This small molecule binds to this protein.
Small molecule (SMILES): O=C(O)[C@H](O)[C@@H](O)[C@H](O)[C@H](O)CO

Sequence of chain 1.C:
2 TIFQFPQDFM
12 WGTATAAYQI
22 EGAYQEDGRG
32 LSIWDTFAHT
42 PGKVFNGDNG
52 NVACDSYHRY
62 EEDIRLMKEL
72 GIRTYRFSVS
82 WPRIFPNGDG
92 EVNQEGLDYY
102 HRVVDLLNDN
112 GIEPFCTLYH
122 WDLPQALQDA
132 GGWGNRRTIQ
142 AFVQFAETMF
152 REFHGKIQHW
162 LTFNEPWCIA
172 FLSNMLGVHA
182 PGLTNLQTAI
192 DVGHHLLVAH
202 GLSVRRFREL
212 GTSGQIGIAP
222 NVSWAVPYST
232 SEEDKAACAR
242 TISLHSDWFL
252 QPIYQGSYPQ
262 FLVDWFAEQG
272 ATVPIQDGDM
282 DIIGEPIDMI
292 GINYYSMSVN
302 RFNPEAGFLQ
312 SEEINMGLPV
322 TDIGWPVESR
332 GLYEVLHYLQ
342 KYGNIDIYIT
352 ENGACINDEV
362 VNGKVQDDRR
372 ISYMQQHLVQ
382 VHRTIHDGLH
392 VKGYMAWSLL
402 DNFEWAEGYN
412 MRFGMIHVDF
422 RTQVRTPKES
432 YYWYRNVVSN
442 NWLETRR

Binding-site contacts:
Ligand atom O6 contacts residue GLU405 of chain 1.C at 3.5 Å (salt-bridge).
Ligand atom C1 contacts residue GLU166 of chain 1.C at 3.1 Å.
Ligand atom O1A contacts residue GLU166 of chain 1.C at 2.2 Å (salt-bridge).
Ligand atom O4 contacts residue TRP406 of chain 1.C at 3.1 Å.
Ligand atom C1 contacts residue GLU352 of chain 1.C at 2.8 Å.
Ligand atom O1A contacts residue ASN165 of chain 1.C at 3.3 Å (h-bond).
Ligand atom C4 contacts residue GLU405 of chain 1.C at 3.7 Å.
Ligand atom C3 contacts residue GLN20 of chain 1.C at 3.8 Å.
Ligand atom C6 contacts residue PHE414 of chain 1.C at 3.5 Å (hydrophobic).
Ligand atom O3 contacts residue GLN20 of chain 1.C at 2.4 Å (h-bond).
Ligand atom C5 contacts residue TRP398 of chain 1.C at 3.4 Å (hydrophobic).
Ligand atom O2 contacts residue GLU352 of chain 1.C at 3.1 Å (salt-bridge).
Ligand atom O3 contacts residue TRP406 of chain 1.C at 2.7 Å (h-bond).
Ligand atom O2 contacts residue HIS121 of chain 1.C at 2.6 Å.
Ligand atom O4 contacts residue GLU405 of chain 1.C at 2.6 Å (salt-bridge).
Ligand atom O6 contacts residue TRP326 of chain 1.C at 3.0 Å.
Ligand atom O5 contacts residue TYR296 of chain 1.C at 2.5 Å (h-bond).
Ligand atom O2 contacts residue TRP398 of chain 1.C at 4.0 Å.
Ligand atom C3 contacts residue TRP398 of chain 1.C at 3.5 Å (hydrophobic).
Ligand atom C2 contacts residue HIS121 of chain 1.C at 3.7 Å.
Ligand atom C2 contacts residue TRP122 of chain 1.C at 3.8 Å (hydrophobic).
Ligand atom O3 contacts residue TRP398 of chain 1.C at 3.2 Å.
Ligand atom C2 contacts residue TRP406 of chain 1.C at 3.7 Å (hydrophobic).
Ligand atom C1 contacts residue ASN165 of chain 1.C at 3.9 Å.
Ligand atom O1B contacts residue GLU166 of chain 1.C at 2.9 Å (salt-bridge).
Ligand atom C3 contacts residue TRP406 of chain 1.C at 3.5 Å (hydrophobic).
Ligand atom O1B contacts residue GLU352 of chain 1.C at 2.9 Å (salt-bridge).
Ligand atom O5 contacts residue GLU352 of chain 1.C at 3.1 Å (salt-bridge).
Ligand atom C6 contacts residue GLU405 of chain 1.C at 3.2 Å.
Ligand atom O2 contacts residue GLN20 of chain 1.C at 4.0 Å.
Ligand atom O2 contacts residue ASN165 of chain 1.C at 3.5 Å (h-bond).
Ligand atom O1A contacts residue TRP122 of chain 1.C at 3.1 Å.
Ligand atom C6 contacts residue TRP398 of chain 1.C at 3.9 Å (hydrophobic).
Ligand atom O4 contacts residue GLN20 of chain 1.C at 3.7 Å.
Ligand atom C4 contacts residue TRP406 of chain 1.C at 3.8 Å (hydrophobic).
Ligand atom O6 contacts residue PHE414 of chain 1.C at 3.7 Å.
Ligand atom C5 contacts residue TYR296 of chain 1.C at 3.5 Å (hydrophobic).
Ligand atom O1A contacts residue GLU352 of chain 1.C at 3.9 Å.
Ligand atom C5 contacts residue GLU405 of chain 1.C at 3.8 Å.
Ligand atom C2 contacts residue GLU352 of chain 1.C at 3.7 Å.